Binding-site contacts:
Ligand atom O4 contacts residue MET151 of chain 2.B at 4.4 Å.
Ligand atom O5 contacts residue MET151 of chain 2.B at 3.7 Å.
Ligand atom N2 contacts residue ASN154 of chain 2.B at 2.9 Å.
Ligand atom C5 contacts residue ASN154 of chain 2.B at 3.7 Å.
Ligand atom C4 contacts residue MET151 of chain 2.B at 3.5 Å (hydrophobic).
Ligand atom O7 contacts residue ASN154 of chain 2.B at 4.3 Å.
Ligand atom C3 contacts residue MET151 of chain 2.B at 4.1 Å (hydrophobic).
Ligand atom C7 contacts residue ASN154 of chain 2.B at 3.4 Å.
Ligand atom C1 contacts residue MET151 of chain 2.B at 4.2 Å (hydrophobic).
Ligand atom C4 contacts residue ASN154 of chain 2.B at 4.2 Å.
Ligand atom C5 contacts residue MET151 of chain 2.B at 4.1 Å (hydrophobic).
Ligand atom O3 contacts residue MET151 of chain 2.B at 4.2 Å.
Ligand atom C3 contacts residue ASN154 of chain 2.B at 3.9 Å.
Ligand atom C2 contacts residue MET151 of chain 2.B at 4.0 Å (hydrophobic).
Ligand atom O5 contacts residue ASN154 of chain 2.B at 2.4 Å (h-bond).
Ligand atom C8 contacts residue ASN154 of chain 2.B at 3.0 Å.
Ligand atom C2 contacts residue ASN154 of chain 2.B at 2.5 Å.
Ligand atom C1 contacts residue ASN154 of chain 2.B at 1.4 Å.

Sequence of chain 2.B:
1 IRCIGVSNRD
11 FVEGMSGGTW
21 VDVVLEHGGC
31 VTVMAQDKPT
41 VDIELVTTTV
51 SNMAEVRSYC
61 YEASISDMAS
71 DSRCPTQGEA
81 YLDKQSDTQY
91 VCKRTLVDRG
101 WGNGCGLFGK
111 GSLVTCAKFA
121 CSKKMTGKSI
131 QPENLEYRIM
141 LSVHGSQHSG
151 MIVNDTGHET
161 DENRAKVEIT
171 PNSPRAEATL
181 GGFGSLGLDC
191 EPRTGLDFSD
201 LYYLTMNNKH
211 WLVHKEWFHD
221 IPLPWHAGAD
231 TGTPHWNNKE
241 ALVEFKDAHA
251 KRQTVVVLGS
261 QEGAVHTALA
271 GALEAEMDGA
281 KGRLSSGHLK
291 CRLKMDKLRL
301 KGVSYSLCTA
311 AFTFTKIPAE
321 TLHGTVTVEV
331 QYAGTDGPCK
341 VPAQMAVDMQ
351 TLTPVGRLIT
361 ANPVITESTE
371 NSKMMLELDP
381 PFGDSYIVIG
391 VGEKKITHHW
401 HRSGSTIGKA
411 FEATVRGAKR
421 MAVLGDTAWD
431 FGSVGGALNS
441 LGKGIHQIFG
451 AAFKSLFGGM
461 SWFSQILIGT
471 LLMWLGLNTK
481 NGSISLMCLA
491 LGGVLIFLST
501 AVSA

The protein below binds the small molecule below.
Small molecule (SMILES): CC(=O)N[C@@H]1[C@@H](O)[C@H](O)[C@@H](CO)O[C@H]1O